Binding-site contacts:
Ligand atom C2 contacts residue EDO1 of chain 1.K at 3.4 Å.
Ligand atom C1 contacts residue EDO1 of chain 1.K at 3.3 Å.
Ligand atom C2 contacts residue MET312 of chain 1.A at 4.2 Å (hydrophobic).
Ligand atom C6 contacts residue EDO1 of chain 1.J at 3.5 Å.
Ligand atom C7 contacts residue TYR161 of chain 1.A at 3.7 Å (hydrophobic).
Ligand atom C2 contacts residue VAL90 of chain 1.A at 4.2 Å (hydrophobic).
Ligand atom C1 contacts residue MET312 of chain 1.A at 4.0 Å (hydrophobic).
Ligand atom O1 contacts residue MET312 of chain 1.A at 4.0 Å.
Ligand atom C6 contacts residue GLN225 of chain 1.A at 4.3 Å.
Ligand atom C4 contacts residue VAL90 of chain 1.A at 3.7 Å (hydrophobic).
Ligand atom O1 contacts residue EDO1 of chain 1.K at 2.4 Å (h-bond).
Ligand atom C6 contacts residue VAL132 of chain 1.A at 3.8 Å (hydrophobic).
Ligand atom C3 contacts residue VAL90 of chain 1.A at 3.9 Å (hydrophobic).
Ligand atom O1 contacts residue HIS23 of chain 1.A at 2.7 Å (h-bond).
Ligand atom C1 contacts residue HIS23 of chain 1.A at 3.6 Å.
Ligand atom C8 contacts residue TYR161 of chain 1.A at 3.8 Å (hydrophobic).
Ligand atom C5 contacts residue VAL132 of chain 1.A at 3.7 Å (hydrophobic).
Ligand atom C7 contacts residue EDO1 of chain 1.J at 3.5 Å.
Ligand atom C5 contacts residue VAL90 of chain 1.A at 4.0 Å (hydrophobic).
Ligand atom O1 contacts residue EDO1 of chain 1.C at 3.7 Å.
Ligand atom N2 contacts residue VAL90 of chain 1.A at 4.2 Å.
Ligand atom C5 contacts residue VAL94 of chain 1.A at 3.7 Å (hydrophobic).
Ligand atom C5 contacts residue MET218 of chain 1.A at 4.1 Å (hydrophobic).
Ligand atom O6 contacts residue GLN225 of chain 1.A at 3.0 Å (h-bond).
Ligand atom C2 contacts residue PHE208 of chain 1.A at 4.1 Å (hydrophobic).
Ligand atom O6 contacts residue MET218 of chain 1.A at 3.6 Å.
Ligand atom O6 contacts residue VAL132 of chain 1.A at 3.8 Å.
Ligand atom N2 contacts residue EDO1 of chain 1.K at 3.5 Å.
Ligand atom O6 contacts residue EDO1 of chain 1.J at 2.6 Å (h-bond).
Ligand atom C1 contacts residue VAL90 of chain 1.A at 4.3 Å (hydrophobic).
Ligand atom C4 contacts residue HIS23 of chain 1.A at 4.0 Å.
Ligand atom C7 contacts residue PHE208 of chain 1.A at 4.1 Å (hydrophobic).
Ligand atom C6 contacts residue MET218 of chain 1.A at 3.6 Å (hydrophobic).
Ligand atom C2 contacts residue HIS408 of chain 1.A at 4.2 Å.
Ligand atom C7 contacts residue MET218 of chain 1.A at 3.7 Å (hydrophobic).
Ligand atom C4 contacts residue PHE18 of chain 1.A at 3.9 Å (hydrophobic).
Ligand atom N2 contacts residue HIS408 of chain 1.A at 3.4 Å.
Ligand atom C3 contacts residue HIS23 of chain 1.A at 3.9 Å.
Ligand atom C8 contacts residue PHE208 of chain 1.A at 4.0 Å (hydrophobic).
Ligand atom N2 contacts residue PHE208 of chain 1.A at 3.5 Å.

Sequence of chain 1.A:
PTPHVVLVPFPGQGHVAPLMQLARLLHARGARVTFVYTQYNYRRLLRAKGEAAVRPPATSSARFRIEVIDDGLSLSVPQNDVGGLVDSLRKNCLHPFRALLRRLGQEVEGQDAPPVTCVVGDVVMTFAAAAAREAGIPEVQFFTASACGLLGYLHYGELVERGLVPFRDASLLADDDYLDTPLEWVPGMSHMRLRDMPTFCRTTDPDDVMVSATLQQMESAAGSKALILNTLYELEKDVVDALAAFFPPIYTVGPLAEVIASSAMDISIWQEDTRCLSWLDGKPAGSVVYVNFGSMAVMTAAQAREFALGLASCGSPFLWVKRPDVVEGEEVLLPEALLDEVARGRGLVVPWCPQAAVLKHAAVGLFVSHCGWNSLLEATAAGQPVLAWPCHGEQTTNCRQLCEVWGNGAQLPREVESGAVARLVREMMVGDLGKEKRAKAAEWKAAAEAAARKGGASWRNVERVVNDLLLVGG

The small molecule below binds the protein below.
Small molecule (SMILES): N#C[C@@H](O)c1ccc(O)cc1